This protein binds this small molecule.
Small molecule (SMILES): CC(=O)N[C@H]1[C@H](O[C@H]2[C@H](O)[C@@H](NC(C)=O)CO[C@@H]2CO)O[C@H](CO)[C@@H](O[C@@H]2O[C@H](CO)[C@@H](O)[C@H](O)[C@@H]2O)[C@@H]1O

Sequence of chain 1.B:
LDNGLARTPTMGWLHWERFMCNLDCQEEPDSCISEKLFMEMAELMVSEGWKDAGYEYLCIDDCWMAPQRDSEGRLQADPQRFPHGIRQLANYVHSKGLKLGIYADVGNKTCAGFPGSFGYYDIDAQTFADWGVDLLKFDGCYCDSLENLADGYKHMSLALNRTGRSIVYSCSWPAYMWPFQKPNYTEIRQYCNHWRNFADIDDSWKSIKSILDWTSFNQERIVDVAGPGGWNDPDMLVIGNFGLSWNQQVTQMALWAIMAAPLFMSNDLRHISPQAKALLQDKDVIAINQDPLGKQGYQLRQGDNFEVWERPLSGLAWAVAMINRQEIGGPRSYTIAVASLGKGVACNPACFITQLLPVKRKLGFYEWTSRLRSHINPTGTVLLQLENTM

Binding-site contacts:
Ligand atom C7 contacts residue CYS143 of chain 1.B at 4.2 Å (hydrophobic).
Ligand atom O7 contacts residue TYR142 of chain 1.B at 3.4 Å (h-bond).
Ligand atom C3 contacts residue ASP144 of chain 1.B at 3.8 Å.
Ligand atom C8 contacts residue GLY107 of chain 1.B at 4.3 Å.
Ligand atom C2 contacts residue ASN108 of chain 1.B at 2.5 Å.
Ligand atom C1 contacts residue ASN108 of chain 1.B at 1.5 Å.
Ligand atom O7 contacts residue ASP144 of chain 1.B at 2.9 Å (salt-bridge).
Ligand atom C7 contacts residue TYR142 of chain 1.B at 4.1 Å (hydrophobic).
Ligand atom N2 contacts residue ASP144 of chain 1.B at 3.9 Å.
Ligand atom O3 contacts residue ASN148 of chain 1.B at 3.8 Å.
Ligand atom C1 contacts residue PHE118 of chain 1.B at 4.1 Å (hydrophobic).
Ligand atom N2 contacts residue ASN108 of chain 1.B at 3.0 Å (h-bond).
Ligand atom N2 contacts residue PHE118 of chain 1.B at 3.6 Å.
Ligand atom C8 contacts residue TYR142 of chain 1.B at 4.5 Å (hydrophobic).
Ligand atom O7 contacts residue CYS143 of chain 1.B at 3.5 Å.
Ligand atom C3 contacts residue PHE118 of chain 1.B at 3.7 Å (hydrophobic).
Ligand atom C4 contacts residue ASP144 of chain 1.B at 4.4 Å.
Ligand atom C2 contacts residue ASP144 of chain 1.B at 3.9 Å.
Ligand atom C5 contacts residue ASN108 of chain 1.B at 3.7 Å.
Ligand atom C7 contacts residue ASN148 of chain 1.B at 4.2 Å.
Ligand atom C7 contacts residue ASP144 of chain 1.B at 3.2 Å.
Ligand atom C3 contacts residue ASN108 of chain 1.B at 3.9 Å.
Ligand atom N2 contacts residue ASN148 of chain 1.B at 4.4 Å.
Ligand atom C8 contacts residue ASN148 of chain 1.B at 3.8 Å.
Ligand atom C8 contacts residue CYS143 of chain 1.B at 3.5 Å (hydrophobic).
Ligand atom O5 contacts residue ASP144 of chain 1.B at 4.0 Å.
Ligand atom O7 contacts residue ASN108 of chain 1.B at 3.4 Å (h-bond).
Ligand atom O5 contacts residue ASN108 of chain 1.B at 2.4 Å (h-bond).
Ligand atom C7 contacts residue PHE118 of chain 1.B at 4.3 Å (hydrophobic).
Ligand atom C6 contacts residue ASP144 of chain 1.B at 3.8 Å.
Ligand atom C8 contacts residue PHE118 of chain 1.B at 3.7 Å (hydrophobic).
Ligand atom C5 contacts residue ASP144 of chain 1.B at 4.5 Å.
Ligand atom C4 contacts residue ASN108 of chain 1.B at 4.3 Å.
Ligand atom O3 contacts residue PHE118 of chain 1.B at 4.2 Å.
Ligand atom C7 contacts residue ASN108 of chain 1.B at 3.4 Å.
Ligand atom C8 contacts residue ASP144 of chain 1.B at 3.5 Å.
Ligand atom O3 contacts residue ASP144 of chain 1.B at 2.9 Å (salt-bridge).
Ligand atom O6 contacts residue ASP144 of chain 1.B at 3.2 Å (salt-bridge).
Ligand atom C2 contacts residue PHE118 of chain 1.B at 4.0 Å (hydrophobic).